Sequence of chain 1.B:
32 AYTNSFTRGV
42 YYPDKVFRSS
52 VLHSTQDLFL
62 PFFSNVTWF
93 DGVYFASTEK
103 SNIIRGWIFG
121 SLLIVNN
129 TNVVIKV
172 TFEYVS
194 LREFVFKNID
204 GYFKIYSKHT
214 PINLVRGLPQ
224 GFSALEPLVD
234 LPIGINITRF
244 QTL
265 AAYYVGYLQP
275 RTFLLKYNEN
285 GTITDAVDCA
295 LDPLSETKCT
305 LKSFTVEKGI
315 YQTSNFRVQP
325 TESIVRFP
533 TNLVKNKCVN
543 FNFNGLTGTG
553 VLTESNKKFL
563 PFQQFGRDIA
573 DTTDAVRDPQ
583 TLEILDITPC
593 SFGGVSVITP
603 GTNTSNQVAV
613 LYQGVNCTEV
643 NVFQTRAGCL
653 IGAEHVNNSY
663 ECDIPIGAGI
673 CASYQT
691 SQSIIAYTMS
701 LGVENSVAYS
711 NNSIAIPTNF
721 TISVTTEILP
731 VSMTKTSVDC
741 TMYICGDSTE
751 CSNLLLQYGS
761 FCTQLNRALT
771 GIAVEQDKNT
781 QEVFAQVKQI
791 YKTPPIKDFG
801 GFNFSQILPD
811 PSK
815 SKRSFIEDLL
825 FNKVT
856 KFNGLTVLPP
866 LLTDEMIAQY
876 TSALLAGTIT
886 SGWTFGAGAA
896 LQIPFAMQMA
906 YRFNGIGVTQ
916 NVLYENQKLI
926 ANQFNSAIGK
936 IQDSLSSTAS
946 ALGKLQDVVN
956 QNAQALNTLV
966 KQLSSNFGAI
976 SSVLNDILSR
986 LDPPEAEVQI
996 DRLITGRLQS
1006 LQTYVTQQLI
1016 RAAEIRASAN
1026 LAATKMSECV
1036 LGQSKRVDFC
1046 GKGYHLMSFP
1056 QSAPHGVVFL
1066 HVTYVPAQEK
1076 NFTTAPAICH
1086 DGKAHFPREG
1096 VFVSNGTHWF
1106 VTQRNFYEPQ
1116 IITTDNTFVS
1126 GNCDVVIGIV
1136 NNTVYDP

Binding-site contacts:
Ligand atom C3 contacts residue ASN1076 of chain 1.B at 3.8 Å.
Ligand atom C1 contacts residue ASN1076 of chain 1.B at 1.4 Å.
Ligand atom O6 contacts residue ASN1076 of chain 1.B at 4.5 Å.
Ligand atom C8 contacts residue ASN1076 of chain 1.B at 4.2 Å.
Ligand atom C7 contacts residue ASN1076 of chain 1.B at 3.6 Å.
Ligand atom C2 contacts residue ASN1076 of chain 1.B at 2.5 Å.
Ligand atom C4 contacts residue ASN1076 of chain 1.B at 4.2 Å.
Ligand atom C5 contacts residue ALA708 of chain 1.B at 3.7 Å (hydrophobic).
Ligand atom C8 contacts residue LYS1075 of chain 1.B at 3.8 Å.
Ligand atom N2 contacts residue ASN1076 of chain 1.B at 2.9 Å (h-bond).
Ligand atom C1 contacts residue GLN897 of chain 1.C at 4.4 Å.
Ligand atom O4 contacts residue ALA708 of chain 1.B at 4.2 Å.
Ligand atom O5 contacts residue ASN1076 of chain 1.B at 2.3 Å (h-bond).
Ligand atom C4 contacts residue ALA708 of chain 1.B at 4.5 Å (hydrophobic).
Ligand atom C5 contacts residue ASN1076 of chain 1.B at 3.6 Å.
Ligand atom C8 contacts residue GLU1074 of chain 1.B at 3.4 Å.
Ligand atom O7 contacts residue ASN1076 of chain 1.B at 3.9 Å.
Ligand atom C6 contacts residue ALA708 of chain 1.B at 4.0 Å (hydrophobic).

A small-molecule ligand and the protein it binds are described below.
Small molecule (SMILES): CC(=O)N[C@@H]1[C@@H](O)[C@H](O)[C@@H](CO)O[C@H]1O

Sequence of chain 1.C:
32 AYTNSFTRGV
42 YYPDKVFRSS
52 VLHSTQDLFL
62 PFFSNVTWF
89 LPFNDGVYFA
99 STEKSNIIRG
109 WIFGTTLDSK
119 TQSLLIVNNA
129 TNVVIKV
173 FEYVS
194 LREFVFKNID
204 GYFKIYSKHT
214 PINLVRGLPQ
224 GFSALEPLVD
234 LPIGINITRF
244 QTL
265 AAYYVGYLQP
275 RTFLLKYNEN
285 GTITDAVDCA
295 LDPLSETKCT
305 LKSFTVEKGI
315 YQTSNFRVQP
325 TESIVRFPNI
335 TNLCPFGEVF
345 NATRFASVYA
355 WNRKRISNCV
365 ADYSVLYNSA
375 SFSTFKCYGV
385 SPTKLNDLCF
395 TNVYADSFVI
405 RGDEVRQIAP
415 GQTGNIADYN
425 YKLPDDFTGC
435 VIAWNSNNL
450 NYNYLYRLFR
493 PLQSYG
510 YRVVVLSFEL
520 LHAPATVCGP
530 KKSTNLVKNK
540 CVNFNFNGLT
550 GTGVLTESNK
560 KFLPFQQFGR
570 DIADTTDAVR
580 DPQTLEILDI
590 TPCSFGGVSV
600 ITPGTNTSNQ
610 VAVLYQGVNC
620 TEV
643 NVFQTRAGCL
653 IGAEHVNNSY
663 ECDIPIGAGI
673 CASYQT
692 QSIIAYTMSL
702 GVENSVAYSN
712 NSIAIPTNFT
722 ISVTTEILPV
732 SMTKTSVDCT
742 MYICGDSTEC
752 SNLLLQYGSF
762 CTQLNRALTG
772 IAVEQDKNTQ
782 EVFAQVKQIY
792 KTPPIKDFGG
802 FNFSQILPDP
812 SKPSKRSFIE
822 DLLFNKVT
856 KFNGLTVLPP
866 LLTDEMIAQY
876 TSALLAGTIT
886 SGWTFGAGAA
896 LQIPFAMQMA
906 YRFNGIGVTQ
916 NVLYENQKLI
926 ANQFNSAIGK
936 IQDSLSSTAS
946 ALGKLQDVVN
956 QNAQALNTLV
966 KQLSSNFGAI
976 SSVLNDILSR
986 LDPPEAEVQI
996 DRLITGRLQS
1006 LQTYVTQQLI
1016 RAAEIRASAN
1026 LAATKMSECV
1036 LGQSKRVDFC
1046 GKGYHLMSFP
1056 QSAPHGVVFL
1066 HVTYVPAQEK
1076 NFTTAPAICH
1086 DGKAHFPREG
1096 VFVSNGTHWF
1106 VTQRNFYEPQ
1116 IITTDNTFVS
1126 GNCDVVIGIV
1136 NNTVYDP